Sequence of chain 1.A:
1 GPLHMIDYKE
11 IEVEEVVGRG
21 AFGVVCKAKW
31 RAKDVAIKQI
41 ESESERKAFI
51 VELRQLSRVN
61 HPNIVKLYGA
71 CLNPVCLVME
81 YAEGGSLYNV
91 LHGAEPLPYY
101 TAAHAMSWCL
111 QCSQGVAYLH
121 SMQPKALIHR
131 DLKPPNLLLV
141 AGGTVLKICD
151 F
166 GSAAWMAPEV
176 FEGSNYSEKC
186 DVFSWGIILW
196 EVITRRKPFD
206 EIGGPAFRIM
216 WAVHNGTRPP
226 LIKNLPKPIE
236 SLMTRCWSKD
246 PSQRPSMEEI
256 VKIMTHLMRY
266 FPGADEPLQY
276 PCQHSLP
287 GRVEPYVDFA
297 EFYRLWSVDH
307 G

Binding-site contacts:
Ligand atom C27 contacts residue GLU80 of chain 1.A at 3.1 Å.
Ligand atom C29 contacts residue VAL25 of chain 1.A at 3.9 Å (hydrophobic).
Ligand atom C5 contacts residue TYR81 of chain 1.A at 3.5 Å (hydrophobic).
Ligand atom C27 contacts residue LEU138 of chain 1.A at 3.5 Å (hydrophobic).
Ligand atom O36 contacts residue LYS38 of chain 1.A at 2.7 Å (salt-bridge).
Ligand atom C34 contacts residue LYS38 of chain 1.A at 3.9 Å.
Ligand atom C37 contacts residue ASP150 of chain 1.A at 3.6 Å.
Ligand atom C22 contacts residue ALA36 of chain 1.A at 3.6 Å (hydrophobic).
Ligand atom C3 contacts residue VAL17 of chain 1.A at 3.7 Å (hydrophobic).
Ligand atom C13 contacts residue GLY18 of chain 1.A at 3.9 Å.
Ligand atom N35 contacts residue MET79 of chain 1.A at 3.7 Å.
Ligand atom N35 contacts residue ASP150 of chain 1.A at 3.3 Å (salt-bridge).
Ligand atom O36 contacts residue ASP150 of chain 1.A at 3.7 Å.
Ligand atom O23 contacts residue ALA36 of chain 1.A at 3.9 Å.
Ligand atom C1 contacts residue GLY85 of chain 1.A at 3.6 Å.
Ligand atom C28 contacts residue CYS149 of chain 1.A at 3.9 Å (hydrophobic).
Ligand atom C6 contacts residue TYR81 of chain 1.A at 3.7 Å (hydrophobic).
Ligand atom C34 contacts residue ASP150 of chain 1.A at 3.8 Å.
Ligand atom C4 contacts residue VAL17 of chain 1.A at 3.7 Å (hydrophobic).
Ligand atom C6 contacts residue ALA82 of chain 1.A at 3.5 Å (hydrophobic).
Ligand atom C41 contacts residue PHE151 of chain 1.A at 3.6 Å (hydrophobic).
Ligand atom C6 contacts residue GLY85 of chain 1.A at 3.7 Å.
Ligand atom C42 contacts residue MET79 of chain 1.A at 3.7 Å (hydrophobic).
Ligand atom C13 contacts residue PHE22 of chain 1.A at 3.8 Å (hydrophobic).
Ligand atom C12 contacts residue VAL17 of chain 1.A at 3.9 Å (hydrophobic).
Ligand atom C33 contacts residue MET79 of chain 1.A at 3.7 Å (hydrophobic).
Ligand atom C21 contacts residue LEU138 of chain 1.A at 3.8 Å (hydrophobic).
Ligand atom N24 contacts residue VAL25 of chain 1.A at 3.8 Å.
Ligand atom C25 contacts residue LEU138 of chain 1.A at 3.9 Å (hydrophobic).
Ligand atom C5 contacts residue ALA82 of chain 1.A at 3.1 Å (hydrophobic).
Ligand atom C19 contacts residue GLU83 of chain 1.A at 3.4 Å.
Ligand atom O23 contacts residue TYR81 of chain 1.A at 3.2 Å.
Ligand atom N24 contacts residue LEU138 of chain 1.A at 3.6 Å.
Ligand atom C22 contacts residue LEU138 of chain 1.A at 3.4 Å (hydrophobic).
Ligand atom C31 contacts residue ASP150 of chain 1.A at 3.5 Å.
Ligand atom C21 contacts residue ALA36 of chain 1.A at 3.9 Å (hydrophobic).
Ligand atom C14 contacts residue SER86 of chain 1.A at 3.9 Å.
Ligand atom C27 contacts residue ALA36 of chain 1.A at 3.5 Å (hydrophobic).
Ligand atom O23 contacts residue ALA82 of chain 1.A at 2.8 Å (h-bond).
Ligand atom C2 contacts residue VAL17 of chain 1.A at 3.2 Å (hydrophobic).

This protein binds this small molecule.
Small molecule (SMILES): CC(C)Oc1cc(C(=O)N2CCN(C)CC2)ccc1NC(=O)c1csc(-c2cccc(C(=O)Nc3ccccc3)c2)n1